Binding-site contacts:
Ligand atom C19 contacts residue PHE273 of chain 1.D at 3.8 Å (hydrophobic).
Ligand atom C13 contacts residue PHE269 of chain 1.D at 3.6 Å (hydrophobic).
Ligand atom C10 contacts residue TRP247 of chain 1.D at 3.6 Å (hydrophobic).
Ligand atom BR1 contacts residue TYR409 of chain 1.D at 3.3 Å.
Ligand atom C1 contacts residue TYR446 of chain 1.D at 3.2 Å (hydrophobic).
Ligand atom C1 contacts residue ALA248 of chain 1.D at 3.6 Å (hydrophobic).
Ligand atom C3 contacts residue ALA251 of chain 1.D at 3.9 Å (hydrophobic).
Ligand atom C9 contacts residue TYR446 of chain 1.D at 3.4 Å (hydrophobic).
Ligand atom C15 contacts residue PHE269 of chain 1.D at 3.4 Å (hydrophobic).
Ligand atom C11 contacts residue SER442 of chain 1.D at 3.1 Å.
Ligand atom C25 contacts residue TYR198 of chain 1.D at 3.9 Å (hydrophobic).
Ligand atom C15 contacts residue SER442 of chain 1.D at 3.7 Å.
Ligand atom N1 contacts residue SER442 of chain 1.D at 3.7 Å.
Ligand atom C4 contacts residue TRP247 of chain 1.D at 3.3 Å (hydrophobic).
Ligand atom C15 contacts residue TYR446 of chain 1.D at 3.2 Å (hydrophobic).
Ligand atom C22 contacts residue GLY445 of chain 1.D at 3.2 Å.
Ligand atom C21 contacts residue GLY445 of chain 1.D at 3.2 Å.
Ligand atom C25 contacts residue TYR446 of chain 1.D at 3.7 Å (hydrophobic).
Ligand atom C23 contacts residue PHE273 of chain 1.D at 3.7 Å (hydrophobic).
Ligand atom C16 contacts residue SER442 of chain 1.D at 3.8 Å.
Ligand atom C13 contacts residue SER442 of chain 1.D at 3.4 Å.
Ligand atom C17 contacts residue SER442 of chain 1.D at 3.7 Å.
Ligand atom C14 contacts residue TYR446 of chain 1.D at 3.4 Å (hydrophobic).
Ligand atom C18 contacts residue SER442 of chain 1.D at 3.5 Å.
Ligand atom C2 contacts residue TYR446 of chain 1.D at 3.7 Å (hydrophobic).
Ligand atom C18 contacts residue TYR409 of chain 1.D at 3.5 Å (hydrophobic).
Ligand atom C14 contacts residue PHE269 of chain 1.D at 3.3 Å (hydrophobic).
Ligand atom BR1 contacts residue PHE273 of chain 1.D at 3.8 Å.
Ligand atom C4 contacts residue ALA251 of chain 1.D at 3.5 Å (hydrophobic).
Ligand atom C1 contacts residue TRP247 of chain 1.D at 3.6 Å (hydrophobic).
Ligand atom C20 contacts residue TYR446 of chain 1.D at 3.7 Å (hydrophobic).
Ligand atom C6 contacts residue SER442 of chain 1.D at 3.8 Å.
Ligand atom C23 contacts residue GLY445 of chain 1.D at 3.5 Å.
Ligand atom C24 contacts residue GLY445 of chain 1.D at 3.8 Å.
Ligand atom C5 contacts residue TRP247 of chain 1.D at 3.5 Å (hydrophobic).
Ligand atom C7 contacts residue SER442 of chain 1.D at 3.2 Å.
Ligand atom C24 contacts residue PHE273 of chain 1.D at 3.4 Å (hydrophobic).
Ligand atom C9 contacts residue SER442 of chain 1.D at 3.4 Å.
Ligand atom C1 contacts residue TYR198 of chain 1.D at 3.4 Å (hydrophobic).
Ligand atom C14 contacts residue SER442 of chain 1.D at 3.5 Å.

Sequence of chain 1.D:
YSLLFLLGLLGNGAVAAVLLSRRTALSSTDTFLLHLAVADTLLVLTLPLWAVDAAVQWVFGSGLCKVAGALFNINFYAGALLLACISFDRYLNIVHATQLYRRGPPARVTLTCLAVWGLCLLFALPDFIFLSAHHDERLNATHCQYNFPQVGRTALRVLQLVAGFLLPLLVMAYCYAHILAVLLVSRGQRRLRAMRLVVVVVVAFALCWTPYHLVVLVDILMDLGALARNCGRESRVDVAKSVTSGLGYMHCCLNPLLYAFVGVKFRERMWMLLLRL

This small molecule binds to this protein.
Small molecule (SMILES): CC1(C)[C@H]2CC=C(C[N+](C)(C)Cc3ccc(-c4ccccc4Br)cc3)[C@@H]1C2